Sequence of chain 4.A:
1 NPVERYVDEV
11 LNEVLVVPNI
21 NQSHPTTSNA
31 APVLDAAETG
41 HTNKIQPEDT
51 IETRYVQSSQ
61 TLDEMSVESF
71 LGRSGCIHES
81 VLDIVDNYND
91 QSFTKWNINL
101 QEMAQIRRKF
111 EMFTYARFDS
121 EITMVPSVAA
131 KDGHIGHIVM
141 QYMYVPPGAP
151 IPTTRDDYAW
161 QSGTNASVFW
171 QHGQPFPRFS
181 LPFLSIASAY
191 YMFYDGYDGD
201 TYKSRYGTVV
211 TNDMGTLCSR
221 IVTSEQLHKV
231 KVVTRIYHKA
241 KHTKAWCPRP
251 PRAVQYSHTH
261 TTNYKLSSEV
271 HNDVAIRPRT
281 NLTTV

This small molecule binds to this protein.
Small molecule (SMILES): Cc1cc(CCCOc2c(C)cc(-c3coc(C)n3)cc2C)on1

Sequence of chain 4.C:
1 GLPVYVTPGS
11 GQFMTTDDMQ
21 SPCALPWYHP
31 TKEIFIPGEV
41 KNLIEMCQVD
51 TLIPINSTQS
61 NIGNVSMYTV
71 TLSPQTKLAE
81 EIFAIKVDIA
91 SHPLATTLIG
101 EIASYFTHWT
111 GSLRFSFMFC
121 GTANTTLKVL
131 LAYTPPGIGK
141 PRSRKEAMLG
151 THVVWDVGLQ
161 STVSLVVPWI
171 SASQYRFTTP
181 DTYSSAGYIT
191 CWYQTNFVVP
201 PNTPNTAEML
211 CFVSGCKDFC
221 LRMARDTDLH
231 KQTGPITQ

Binding-site contacts:
Ligand atom C1C contacts residue MET214 of chain 4.A at 3.7 Å (hydrophobic).
Ligand atom O1B contacts residue ILE98 of chain 4.A at 2.9 Å.
Ligand atom CM4 contacts residue PHE179 of chain 4.A at 3.9 Å (hydrophobic).
Ligand atom CM2 contacts residue ILE236 of chain 4.A at 4.0 Å (hydrophobic).
Ligand atom C6B contacts residue LEU181 of chain 4.A at 3.3 Å (hydrophobic).
Ligand atom N2 contacts residue MET214 of chain 4.A at 3.8 Å.
Ligand atom C4A contacts residue PHE179 of chain 4.A at 3.3 Å (hydrophobic).
Ligand atom CM6 contacts residue LEU184 of chain 4.A at 3.4 Å (hydrophobic).
Ligand atom C2B contacts residue ILE122 of chain 4.A at 3.9 Å (hydrophobic).
Ligand atom O5A contacts residue ALA166 of chain 4.A at 3.9 Å.
Ligand atom C2A contacts residue TYR144 of chain 4.A at 3.7 Å (hydrophobic).
Ligand atom C5 contacts residue MET214 of chain 4.A at 3.6 Å (hydrophobic).
Ligand atom CM6 contacts residue LEU181 of chain 4.A at 3.7 Å (hydrophobic).
Ligand atom N2 contacts residue LEU100 of chain 4.A at 3.8 Å.
Ligand atom O5A contacts residue PHE179 of chain 4.A at 3.7 Å.
Ligand atom O5A contacts residue TYR144 of chain 4.A at 3.1 Å.
Ligand atom C4 contacts residue TYR190 of chain 4.A at 3.8 Å (hydrophobic).
Ligand atom CM6 contacts residue TYR144 of chain 4.A at 3.7 Å (hydrophobic).
Ligand atom C2C contacts residue ILE98 of chain 4.A at 4.0 Å (hydrophobic).
Ligand atom C4A contacts residue TYR144 of chain 4.A at 3.8 Å (hydrophobic).
Ligand atom C6B contacts residue ILE98 of chain 4.A at 3.6 Å (hydrophobic).
Ligand atom C2B contacts residue ILE98 of chain 4.A at 3.9 Å (hydrophobic).
Ligand atom C1B contacts residue LEU181 of chain 4.A at 3.8 Å (hydrophobic).
Ligand atom N3A contacts residue PHE179 of chain 4.A at 3.0 Å.
Ligand atom C5B contacts residue TYR144 of chain 4.A at 3.6 Å (hydrophobic).
Ligand atom C3 contacts residue LEU100 of chain 4.A at 3.9 Å (hydrophobic).
Ligand atom CM4 contacts residue VAL168 of chain 4.A at 3.5 Å (hydrophobic).
Ligand atom CM3 contacts residue TYR190 of chain 4.A at 3.9 Å (hydrophobic).
Ligand atom CM2 contacts residue ILE122 of chain 4.A at 3.7 Å (hydrophobic).
Ligand atom O1 contacts residue MET214 of chain 4.A at 3.2 Å.
Ligand atom C5B contacts residue LEU181 of chain 4.A at 3.3 Å (hydrophobic).
Ligand atom C4B contacts residue PHE179 of chain 4.A at 3.9 Å (hydrophobic).
Ligand atom CM4 contacts residue TYR142 of chain 4.A at 3.1 Å (hydrophobic).
Ligand atom N3A contacts residue LEU217 of chain 4.A at 3.4 Å.
Ligand atom C1B contacts residue ILE98 of chain 4.A at 3.6 Å (hydrophobic).
Ligand atom O1 contacts residue LEU100 of chain 4.A at 4.0 Å.
Ligand atom C2A contacts residue PHE179 of chain 4.A at 3.3 Å (hydrophobic).
Ligand atom C1A contacts residue PHE179 of chain 4.A at 3.5 Å (hydrophobic).
Ligand atom C1A contacts residue TYR144 of chain 4.A at 3.1 Å (hydrophobic).
Ligand atom C4B contacts residue LEU181 of chain 4.A at 3.8 Å (hydrophobic).